Binding-site contacts:
Ligand atom C7 contacts residue ASN1074 of chain 1.E at 3.2 Å.
Ligand atom O5 contacts residue ASN1074 of chain 1.E at 2.5 Å (h-bond).
Ligand atom C7 contacts residue LYS1073 of chain 1.E at 4.2 Å.
Ligand atom C2 contacts residue ASN1074 of chain 1.E at 2.5 Å.
Ligand atom C4 contacts residue ALA706 of chain 1.E at 4.2 Å (hydrophobic).
Ligand atom C5 contacts residue ASN1074 of chain 1.E at 3.8 Å.
Ligand atom C1 contacts residue ASN1074 of chain 1.E at 1.5 Å.
Ligand atom O7 contacts residue ASN1074 of chain 1.E at 3.2 Å (h-bond).
Ligand atom C8 contacts residue LYS1073 of chain 1.E at 3.4 Å.
Ligand atom O4 contacts residue ALA706 of chain 1.E at 3.4 Å.
Ligand atom C6 contacts residue ALA706 of chain 1.E at 4.3 Å (hydrophobic).
Ligand atom C7 contacts residue GLU1072 of chain 1.E at 4.5 Å.
Ligand atom C5 contacts residue ALA706 of chain 1.E at 3.9 Å (hydrophobic).
Ligand atom O7 contacts residue LYS1073 of chain 1.E at 4.2 Å.
Ligand atom C8 contacts residue ASN1074 of chain 1.E at 3.5 Å.
Ligand atom C8 contacts residue GLU1072 of chain 1.E at 3.4 Å.
Ligand atom C3 contacts residue ASN1074 of chain 1.E at 3.9 Å.
Ligand atom C8 contacts residue ALA713 of chain 1.E at 3.6 Å (hydrophobic).
Ligand atom N2 contacts residue ASN1074 of chain 1.E at 2.9 Å (h-bond).
Ligand atom C4 contacts residue ASN1074 of chain 1.E at 4.3 Å.

A small-molecule ligand and the protein it binds are described below.
Small molecule (SMILES): CC(=O)N[C@@H]1[C@@H](O)[C@H](O)[C@@H](CO)O[C@H]1O

Sequence of chain 1.E:
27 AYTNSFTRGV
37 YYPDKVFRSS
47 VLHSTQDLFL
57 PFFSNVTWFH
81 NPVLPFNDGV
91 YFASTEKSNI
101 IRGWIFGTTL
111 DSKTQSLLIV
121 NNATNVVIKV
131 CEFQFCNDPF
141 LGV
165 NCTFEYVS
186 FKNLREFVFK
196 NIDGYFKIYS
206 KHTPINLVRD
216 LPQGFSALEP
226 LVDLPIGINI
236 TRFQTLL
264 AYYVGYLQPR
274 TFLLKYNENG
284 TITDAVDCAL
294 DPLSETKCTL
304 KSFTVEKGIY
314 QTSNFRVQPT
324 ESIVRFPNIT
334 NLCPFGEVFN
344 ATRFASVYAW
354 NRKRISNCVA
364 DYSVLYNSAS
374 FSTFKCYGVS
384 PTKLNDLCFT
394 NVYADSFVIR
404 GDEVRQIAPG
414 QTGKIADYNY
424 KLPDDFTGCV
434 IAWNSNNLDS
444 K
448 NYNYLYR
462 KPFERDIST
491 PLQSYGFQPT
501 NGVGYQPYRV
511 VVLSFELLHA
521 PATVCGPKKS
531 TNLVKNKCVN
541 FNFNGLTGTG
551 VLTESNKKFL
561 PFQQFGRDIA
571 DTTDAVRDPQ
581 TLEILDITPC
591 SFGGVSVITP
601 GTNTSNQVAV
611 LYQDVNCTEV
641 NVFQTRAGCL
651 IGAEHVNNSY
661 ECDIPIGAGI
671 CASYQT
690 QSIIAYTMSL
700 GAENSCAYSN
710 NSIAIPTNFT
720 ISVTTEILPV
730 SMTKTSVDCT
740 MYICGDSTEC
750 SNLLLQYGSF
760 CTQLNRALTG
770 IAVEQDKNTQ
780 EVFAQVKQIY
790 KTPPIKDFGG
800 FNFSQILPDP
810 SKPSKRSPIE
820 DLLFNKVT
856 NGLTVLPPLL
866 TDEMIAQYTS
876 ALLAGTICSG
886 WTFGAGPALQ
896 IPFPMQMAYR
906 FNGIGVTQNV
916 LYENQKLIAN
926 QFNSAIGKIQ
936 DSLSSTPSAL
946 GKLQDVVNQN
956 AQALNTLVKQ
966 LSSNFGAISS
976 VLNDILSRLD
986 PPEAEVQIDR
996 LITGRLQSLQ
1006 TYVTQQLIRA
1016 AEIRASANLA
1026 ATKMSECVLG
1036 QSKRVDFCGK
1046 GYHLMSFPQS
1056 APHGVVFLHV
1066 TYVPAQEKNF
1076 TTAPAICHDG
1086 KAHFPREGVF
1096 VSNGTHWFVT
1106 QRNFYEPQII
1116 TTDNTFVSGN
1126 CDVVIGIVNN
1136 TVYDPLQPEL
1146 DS